The protein below binds the small molecule below.
Small molecule (SMILES): CC(=O)N[C@H]1[C@H](O[C@H]2[C@H](O)[C@@H](NC(C)=O)CO[C@@H]2CO)O[C@H](CO)[C@@H](O[C@@H]2O[C@H](CO[C@H]3O[C@H](CO[C@H]4O[C@H](CO)[C@@H](O)[C@H](O)[C@@H]4O)[C@@H](O)[C@H](O)[C@@H]3O)[C@@H](O)[C@H](O)[C@@H]2O)[C@@H]1O

Sequence of chain 1.A:
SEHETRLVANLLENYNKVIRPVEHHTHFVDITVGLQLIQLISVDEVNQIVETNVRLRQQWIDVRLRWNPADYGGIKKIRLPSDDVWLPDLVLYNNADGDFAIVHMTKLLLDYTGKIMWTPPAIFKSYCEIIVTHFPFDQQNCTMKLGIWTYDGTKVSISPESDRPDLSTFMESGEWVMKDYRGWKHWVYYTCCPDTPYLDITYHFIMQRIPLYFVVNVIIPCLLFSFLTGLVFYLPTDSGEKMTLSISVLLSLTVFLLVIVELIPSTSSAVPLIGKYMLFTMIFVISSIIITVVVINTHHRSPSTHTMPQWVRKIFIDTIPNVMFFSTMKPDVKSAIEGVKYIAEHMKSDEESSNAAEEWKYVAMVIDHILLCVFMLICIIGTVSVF

Binding-site contacts:
Ligand atom C6 contacts residue LYS185 of chain 1.A at 3.7 Å.
Ligand atom O5 contacts residue ASN141 of chain 1.A at 2.4 Å (h-bond).
Ligand atom C3 contacts residue ASN141 of chain 1.A at 3.8 Å.
Ligand atom C3 contacts residue HIS204 of chain 1.A at 3.9 Å.
Ligand atom C2 contacts residue TRP184 of chain 1.A at 4.0 Å (hydrophobic).
Ligand atom N2 contacts residue ASN141 of chain 1.A at 2.9 Å (h-bond).
Ligand atom N2 contacts residue ILE206 of chain 1.A at 3.9 Å.
Ligand atom O5 contacts residue TRP187 of chain 1.A at 3.5 Å.
Ligand atom N2 contacts residue HIS186 of chain 1.A at 3.3 Å (h-bond).
Ligand atom C7 contacts residue HIS186 of chain 1.A at 3.2 Å.
Ligand atom C1 contacts residue LYS185 of chain 1.A at 3.8 Å.
Ligand atom O3 contacts residue TRP187 of chain 1.A at 3.9 Å.
Ligand atom C1 contacts residue HIS204 of chain 1.A at 3.9 Å.
Ligand atom O7 contacts residue THR202 of chain 1.A at 3.7 Å.
Ligand atom C2 contacts residue HIS186 of chain 1.A at 3.8 Å.
Ligand atom C6 contacts residue THR143 of chain 1.A at 3.7 Å.
Ligand atom C8 contacts residue ILE206 of chain 1.A at 3.7 Å (hydrophobic).
Ligand atom C5 contacts residue ASN141 of chain 1.A at 3.6 Å.
Ligand atom O3 contacts residue HIS186 of chain 1.A at 2.9 Å (h-bond).
Ligand atom C3 contacts residue HIS186 of chain 1.A at 3.9 Å.
Ligand atom C6 contacts residue TRP184 of chain 1.A at 4.1 Å (hydrophobic).
Ligand atom O7 contacts residue HIS186 of chain 1.A at 3.4 Å.
Ligand atom C8 contacts residue THR202 of chain 1.A at 4.0 Å.
Ligand atom O4 contacts residue TRP187 of chain 1.A at 3.9 Å.
Ligand atom O5 contacts residue TRP184 of chain 1.A at 3.8 Å.
Ligand atom C5 contacts residue TRP184 of chain 1.A at 3.6 Å (hydrophobic).
Ligand atom C1 contacts residue ASN141 of chain 1.A at 1.4 Å.
Ligand atom C3 contacts residue TRP187 of chain 1.A at 3.8 Å (hydrophobic).
Ligand atom O4 contacts residue HIS204 of chain 1.A at 3.9 Å.
Ligand atom C1 contacts residue HIS186 of chain 1.A at 4.0 Å.
Ligand atom C1 contacts residue ILE206 of chain 1.A at 4.0 Å (hydrophobic).
Ligand atom C7 contacts residue ILE206 of chain 1.A at 3.7 Å (hydrophobic).
Ligand atom O6 contacts residue TRP187 of chain 1.A at 3.8 Å.
Ligand atom C7 contacts residue ASN141 of chain 1.A at 3.0 Å.
Ligand atom O5 contacts residue TRP184 of chain 1.A at 4.1 Å.
Ligand atom C2 contacts residue ASN141 of chain 1.A at 2.5 Å.
Ligand atom O7 contacts residue ASN141 of chain 1.A at 2.7 Å (h-bond).
Ligand atom O2 contacts residue TRP187 of chain 1.A at 3.6 Å (h-bond).
Ligand atom C8 contacts residue HIS186 of chain 1.A at 3.4 Å.
Ligand atom C5 contacts residue HIS204 of chain 1.A at 3.9 Å.